Sequence of chain 1.B:
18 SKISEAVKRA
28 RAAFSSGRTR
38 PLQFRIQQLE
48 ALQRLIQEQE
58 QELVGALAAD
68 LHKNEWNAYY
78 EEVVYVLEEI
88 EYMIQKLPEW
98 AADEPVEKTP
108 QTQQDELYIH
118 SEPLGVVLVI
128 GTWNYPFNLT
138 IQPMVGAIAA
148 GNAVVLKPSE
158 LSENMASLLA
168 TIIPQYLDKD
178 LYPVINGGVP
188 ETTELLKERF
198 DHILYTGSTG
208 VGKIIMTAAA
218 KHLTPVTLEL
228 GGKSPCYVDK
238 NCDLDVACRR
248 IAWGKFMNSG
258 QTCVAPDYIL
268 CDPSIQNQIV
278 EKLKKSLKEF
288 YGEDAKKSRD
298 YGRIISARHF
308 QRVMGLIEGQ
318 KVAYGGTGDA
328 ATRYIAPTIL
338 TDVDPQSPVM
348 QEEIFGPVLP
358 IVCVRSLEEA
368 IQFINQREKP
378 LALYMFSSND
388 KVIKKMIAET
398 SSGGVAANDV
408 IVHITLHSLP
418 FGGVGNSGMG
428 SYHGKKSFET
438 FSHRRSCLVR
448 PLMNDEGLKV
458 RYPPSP

Sequence of chain 1.A:
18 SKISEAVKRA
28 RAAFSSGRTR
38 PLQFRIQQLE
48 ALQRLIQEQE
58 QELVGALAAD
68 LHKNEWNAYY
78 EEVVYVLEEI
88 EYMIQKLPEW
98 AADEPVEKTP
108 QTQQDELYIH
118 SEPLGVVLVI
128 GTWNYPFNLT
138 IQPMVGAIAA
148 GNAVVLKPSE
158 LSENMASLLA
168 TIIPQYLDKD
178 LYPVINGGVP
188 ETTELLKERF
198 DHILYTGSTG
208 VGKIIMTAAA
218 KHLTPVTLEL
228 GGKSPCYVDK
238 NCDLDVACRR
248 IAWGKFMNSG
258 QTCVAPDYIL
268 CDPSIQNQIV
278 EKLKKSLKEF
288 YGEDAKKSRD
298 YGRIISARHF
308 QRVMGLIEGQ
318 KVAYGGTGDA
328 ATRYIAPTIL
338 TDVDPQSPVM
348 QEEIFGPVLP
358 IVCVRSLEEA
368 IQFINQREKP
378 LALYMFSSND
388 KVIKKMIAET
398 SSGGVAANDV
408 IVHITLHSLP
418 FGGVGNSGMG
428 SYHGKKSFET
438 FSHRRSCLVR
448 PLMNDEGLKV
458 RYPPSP

Binding-site contacts:
Ligand atom O8 contacts residue CYS260 of chain 1.B at 3.4 Å (h-bond).
Ligand atom O9 contacts residue THR259 of chain 1.B at 3.6 Å.
Ligand atom C20 contacts residue TYR82 of chain 1.B at 3.4 Å (hydrophobic).
Ligand atom C2 contacts residue ILE408 of chain 1.B at 3.8 Å (hydrophobic).
Ligand atom C17 contacts residue GLU78 of chain 1.B at 3.9 Å.
Ligand atom N14 contacts residue GLU78 of chain 1.B at 3.4 Å (salt-bridge).
Ligand atom C1 contacts residue ILE411 of chain 1.B at 3.6 Å (hydrophobic).
Ligand atom O9 contacts residue ILE411 of chain 1.B at 3.9 Å.
Ligand atom O9 contacts residue VAL261 of chain 1.B at 3.2 Å (h-bond).
Ligand atom O8 contacts residue LEU136 of chain 1.B at 3.8 Å.
Ligand atom O24 contacts residue TRP250 of chain 1.B at 3.6 Å.
Ligand atom N11 contacts residue TYR132 of chain 1.B at 3.9 Å.
Ligand atom C16 contacts residue GLU78 of chain 1.B at 3.4 Å.
Ligand atom C1 contacts residue THR259 of chain 1.B at 3.4 Å.
Ligand atom C17 contacts residue MET254 of chain 1.B at 3.7 Å (hydrophobic).
Ligand atom C22 contacts residue TRP250 of chain 1.B at 3.6 Å (hydrophobic).
Ligand atom O13 contacts residue TYR132 of chain 1.B at 3.1 Å.
Ligand atom C20 contacts residue THR412 of chain 1.B at 3.3 Å.
Ligand atom C23 contacts residue TYR82 of chain 1.B at 2.9 Å (hydrophobic).
Ligand atom O9 contacts residue CYS260 of chain 1.B at 3.3 Å.
Ligand atom N21 contacts residue TRP250 of chain 1.B at 3.4 Å.
Ligand atom C19 contacts residue TYR82 of chain 1.B at 3.3 Å (hydrophobic).
Ligand atom C15 contacts residue TYR82 of chain 1.B at 3.9 Å (hydrophobic).
Ligand atom C6 contacts residue TYR132 of chain 1.B at 3.8 Å (hydrophobic).
Ligand atom C10 contacts residue LEU136 of chain 1.B at 3.7 Å (hydrophobic).
Ligand atom C18 contacts residue TYR82 of chain 1.B at 3.5 Å (hydrophobic).
Ligand atom C23 contacts residue THR412 of chain 1.B at 3.6 Å.
Ligand atom O13 contacts residue ASN135 of chain 1.B at 3.1 Å.
Ligand atom C5 contacts residue TYR132 of chain 1.B at 3.7 Å (hydrophobic).
Ligand atom O8 contacts residue TYR132 of chain 1.B at 3.5 Å.
Ligand atom C15 contacts residue GLU78 of chain 1.B at 3.7 Å.
Ligand atom C6 contacts residue ILE411 of chain 1.B at 3.6 Å (hydrophobic).
Ligand atom C23 contacts residue VAL409 of chain 1.B at 3.6 Å (hydrophobic).
Ligand atom C19 contacts residue THR412 of chain 1.B at 3.2 Å.
Ligand atom O12 contacts residue ASN135 of chain 1.B at 2.8 Å (h-bond).
Ligand atom C10 contacts residue PHE418 of chain 1.B at 3.8 Å (hydrophobic).
Ligand atom C22 contacts residue TYR82 of chain 1.B at 3.2 Å (hydrophobic).
Ligand atom N11 contacts residue ASN135 of chain 1.B at 3.5 Å (h-bond).
Ligand atom N21 contacts residue TYR82 of chain 1.B at 3.5 Å (h-bond).
Ligand atom O8 contacts residue ASN131 of chain 1.B at 3.4 Å (h-bond).

The protein below binds the small molecule below.
Small molecule (SMILES): CC(=O)Nc1ccc(Nc2ccc(S(C)(=O)=O)cc2[N+](=O)[O-])cc1